Sequence of chain 4.A:
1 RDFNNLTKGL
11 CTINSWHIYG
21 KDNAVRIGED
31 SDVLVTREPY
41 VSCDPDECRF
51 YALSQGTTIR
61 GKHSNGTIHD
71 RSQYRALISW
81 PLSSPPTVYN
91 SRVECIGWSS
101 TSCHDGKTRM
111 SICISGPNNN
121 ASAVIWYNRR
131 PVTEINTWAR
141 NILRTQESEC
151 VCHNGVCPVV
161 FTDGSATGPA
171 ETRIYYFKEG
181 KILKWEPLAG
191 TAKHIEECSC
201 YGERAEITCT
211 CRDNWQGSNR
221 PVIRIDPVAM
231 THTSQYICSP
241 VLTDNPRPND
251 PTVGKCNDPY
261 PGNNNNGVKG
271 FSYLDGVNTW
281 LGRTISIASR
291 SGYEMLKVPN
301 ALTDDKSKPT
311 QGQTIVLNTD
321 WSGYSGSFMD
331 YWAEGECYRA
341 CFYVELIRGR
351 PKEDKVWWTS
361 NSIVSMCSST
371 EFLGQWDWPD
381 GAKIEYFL

Binding-site contacts:
Ligand atom C5 contacts residue ASN5 of chain 4.A at 3.6 Å.
Ligand atom O5 contacts residue ASN5 of chain 4.A at 2.3 Å (h-bond).
Ligand atom C4 contacts residue ASN154 of chain 4.A at 4.3 Å.
Ligand atom C7 contacts residue ASN5 of chain 4.A at 3.8 Å.
Ligand atom C7 contacts residue ASP2 of chain 4.A at 3.8 Å.
Ligand atom N2 contacts residue ASP2 of chain 4.A at 3.8 Å.
Ligand atom N2 contacts residue PHE3 of chain 4.A at 2.8 Å (h-bond).
Ligand atom C8 contacts residue PHE3 of chain 4.A at 3.4 Å (hydrophobic).
Ligand atom C6 contacts residue ASP2 of chain 4.A at 3.2 Å.
Ligand atom N2 contacts residue ASN5 of chain 4.A at 2.9 Å (h-bond).
Ligand atom C7 contacts residue PHE3 of chain 4.A at 3.6 Å (hydrophobic).
Ligand atom C1 contacts residue ASN154 of chain 4.A at 3.9 Å.
Ligand atom C5 contacts residue ASP2 of chain 4.A at 4.0 Å.
Ligand atom C6 contacts residue ASN154 of chain 4.A at 3.8 Å.
Ligand atom C4 contacts residue ASN5 of chain 4.A at 4.2 Å.
Ligand atom C8 contacts residue ASP2 of chain 4.A at 3.6 Å.
Ligand atom C2 contacts residue ASN5 of chain 4.A at 2.4 Å.
Ligand atom O3 contacts residue ASP2 of chain 4.A at 3.3 Å (salt-bridge).
Ligand atom O6 contacts residue ASP2 of chain 4.A at 2.6 Å (salt-bridge).
Ligand atom C3 contacts residue ASN5 of chain 4.A at 3.8 Å.
Ligand atom C1 contacts residue ASN5 of chain 4.A at 1.5 Å.
Ligand atom C2 contacts residue PHE3 of chain 4.A at 3.8 Å (hydrophobic).
Ligand atom O7 contacts residue ASN5 of chain 4.A at 4.2 Å.
Ligand atom O5 contacts residue ASN154 of chain 4.A at 3.9 Å.
Ligand atom C1 contacts residue PHE3 of chain 4.A at 3.7 Å (hydrophobic).
Ligand atom C3 contacts residue PHE3 of chain 4.A at 4.3 Å (hydrophobic).
Ligand atom O5 contacts residue ASP2 of chain 4.A at 3.5 Å (salt-bridge).
Ligand atom O4 contacts residue ASN154 of chain 4.A at 4.4 Å.
Ligand atom C5 contacts residue ASN154 of chain 4.A at 3.3 Å.
Ligand atom C3 contacts residue ASP2 of chain 4.A at 4.1 Å.

The small molecule below binds the protein below.
Small molecule (SMILES): CC(=O)N[C@H]1[C@H](O[C@H]2[C@H](O)[C@@H](NC(C)=O)CO[C@@H]2CO)O[C@H](CO)[C@@H](O)[C@@H]1O